The small molecule below binds the protein below.
Small molecule (SMILES): CC(=O)N[C@H]1[C@H](O[C@H]2[C@H](O)[C@@H](NC(C)=O)CO[C@@H]2CO)O[C@H](CO)[C@@H](O)[C@@H]1O

Sequence of chain 1.B:
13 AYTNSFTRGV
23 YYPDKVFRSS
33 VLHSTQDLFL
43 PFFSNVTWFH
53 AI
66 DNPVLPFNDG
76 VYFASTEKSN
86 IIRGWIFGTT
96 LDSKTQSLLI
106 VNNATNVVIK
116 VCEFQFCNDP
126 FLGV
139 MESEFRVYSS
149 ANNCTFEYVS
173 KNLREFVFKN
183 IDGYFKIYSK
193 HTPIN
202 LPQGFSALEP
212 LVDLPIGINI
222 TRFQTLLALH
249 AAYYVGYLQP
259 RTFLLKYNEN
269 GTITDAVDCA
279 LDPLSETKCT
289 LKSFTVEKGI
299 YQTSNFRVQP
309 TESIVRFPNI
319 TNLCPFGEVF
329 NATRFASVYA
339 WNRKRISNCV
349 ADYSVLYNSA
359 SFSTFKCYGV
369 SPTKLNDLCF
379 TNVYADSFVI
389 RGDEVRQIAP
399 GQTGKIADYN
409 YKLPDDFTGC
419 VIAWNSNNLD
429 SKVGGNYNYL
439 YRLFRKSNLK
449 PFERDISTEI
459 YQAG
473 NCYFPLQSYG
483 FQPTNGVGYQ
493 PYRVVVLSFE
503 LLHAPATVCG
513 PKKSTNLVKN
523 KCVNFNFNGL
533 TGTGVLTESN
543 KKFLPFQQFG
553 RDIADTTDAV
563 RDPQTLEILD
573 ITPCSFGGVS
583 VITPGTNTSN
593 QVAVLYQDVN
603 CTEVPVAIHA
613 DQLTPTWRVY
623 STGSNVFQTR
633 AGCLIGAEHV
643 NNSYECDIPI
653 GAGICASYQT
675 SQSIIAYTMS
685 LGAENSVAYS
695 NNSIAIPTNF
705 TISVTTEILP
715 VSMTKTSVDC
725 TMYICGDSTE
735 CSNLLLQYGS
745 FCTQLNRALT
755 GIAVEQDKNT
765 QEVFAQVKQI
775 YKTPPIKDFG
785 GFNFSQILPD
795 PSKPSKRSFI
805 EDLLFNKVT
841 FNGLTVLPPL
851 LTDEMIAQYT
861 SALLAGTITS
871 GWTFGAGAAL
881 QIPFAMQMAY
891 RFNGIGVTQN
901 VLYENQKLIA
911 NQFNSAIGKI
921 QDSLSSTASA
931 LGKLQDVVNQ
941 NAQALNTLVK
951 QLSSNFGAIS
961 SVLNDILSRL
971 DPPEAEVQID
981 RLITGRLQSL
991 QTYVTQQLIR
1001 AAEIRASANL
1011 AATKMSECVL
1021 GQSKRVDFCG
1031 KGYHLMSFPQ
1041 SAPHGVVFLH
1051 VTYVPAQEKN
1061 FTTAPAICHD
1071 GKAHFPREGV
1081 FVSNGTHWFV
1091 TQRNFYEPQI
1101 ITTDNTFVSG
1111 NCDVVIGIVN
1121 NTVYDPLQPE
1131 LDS

Binding-site contacts:
Ligand atom C7 contacts residue ASN1084 of chain 1.B at 3.1 Å.
Ligand atom O4 contacts residue HIS1087 of chain 1.B at 3.3 Å.
Ligand atom C3 contacts residue HIS1087 of chain 1.B at 4.3 Å.
Ligand atom C5 contacts residue PHE1089 of chain 1.B at 4.0 Å (hydrophobic).
Ligand atom C2 contacts residue HIS1087 of chain 1.B at 4.5 Å.
Ligand atom C8 contacts residue ASN1084 of chain 1.B at 3.5 Å.
Ligand atom C6 contacts residue PHE1089 of chain 1.B at 3.5 Å (hydrophobic).
Ligand atom C5 contacts residue HIS1087 of chain 1.B at 3.4 Å.
Ligand atom C4 contacts residue ASN1084 of chain 1.B at 4.2 Å.
Ligand atom C5 contacts residue ASN1084 of chain 1.B at 3.6 Å.
Ligand atom N2 contacts residue HIS1087 of chain 1.B at 4.0 Å.
Ligand atom O5 contacts residue ASN1084 of chain 1.B at 2.3 Å (h-bond).
Ligand atom C8 contacts residue HIS1087 of chain 1.B at 3.8 Å.
Ligand atom N2 contacts residue ASN1084 of chain 1.B at 2.9 Å (h-bond).
Ligand atom O6 contacts residue PHE1089 of chain 1.B at 3.9 Å.
Ligand atom O5 contacts residue HIS1087 of chain 1.B at 4.4 Å.
Ligand atom O7 contacts residue ASN1084 of chain 1.B at 3.0 Å (h-bond).
Ligand atom C7 contacts residue HIS1087 of chain 1.B at 3.4 Å.
Ligand atom O7 contacts residue HIS1087 of chain 1.B at 3.0 Å.
Ligand atom C1 contacts residue ASN1084 of chain 1.B at 1.4 Å.
Ligand atom C8 contacts residue THR1086 of chain 1.B at 4.1 Å.
Ligand atom C4 contacts residue HIS1087 of chain 1.B at 4.0 Å.
Ligand atom C6 contacts residue HIS1087 of chain 1.B at 4.0 Å.
Ligand atom C2 contacts residue ASN1084 of chain 1.B at 2.4 Å.
Ligand atom C3 contacts residue ASN1084 of chain 1.B at 3.8 Å.
Ligand atom O5 contacts residue PHE1089 of chain 1.B at 3.9 Å.
Ligand atom N2 contacts residue THR1086 of chain 1.B at 4.2 Å.